This protein binds this small molecule.
Small molecule (SMILES): CC(=O)N[C@@H]1[C@@H](O)[C@H](O)[C@@H](CO)O[C@H]1O

Sequence of chain 1.A:
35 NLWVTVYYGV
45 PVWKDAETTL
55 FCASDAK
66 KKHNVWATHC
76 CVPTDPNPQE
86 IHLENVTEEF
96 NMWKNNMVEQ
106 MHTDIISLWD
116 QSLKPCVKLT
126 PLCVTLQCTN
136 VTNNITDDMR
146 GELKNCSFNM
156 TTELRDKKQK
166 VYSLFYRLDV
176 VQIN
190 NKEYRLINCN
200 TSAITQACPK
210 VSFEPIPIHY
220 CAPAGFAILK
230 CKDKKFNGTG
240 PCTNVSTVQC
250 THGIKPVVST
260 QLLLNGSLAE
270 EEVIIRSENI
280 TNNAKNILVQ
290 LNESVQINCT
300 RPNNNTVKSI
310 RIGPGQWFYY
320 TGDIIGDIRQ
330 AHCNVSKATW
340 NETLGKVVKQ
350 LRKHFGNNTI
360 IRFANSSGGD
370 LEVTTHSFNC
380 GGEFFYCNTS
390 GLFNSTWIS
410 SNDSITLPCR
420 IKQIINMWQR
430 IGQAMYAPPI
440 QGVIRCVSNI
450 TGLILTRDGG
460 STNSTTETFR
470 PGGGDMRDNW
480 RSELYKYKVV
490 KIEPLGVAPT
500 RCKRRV

Binding-site contacts:
Ligand atom C8 contacts residue SER276 of chain 1.A at 3.0 Å.
Ligand atom C7 contacts residue ASN236 of chain 1.A at 3.4 Å.
Ligand atom O7 contacts residue ASN236 of chain 1.A at 3.5 Å (h-bond).
Ligand atom C7 contacts residue SER276 of chain 1.A at 3.5 Å.
Ligand atom C1 contacts residue THR238 of chain 1.A at 4.0 Å.
Ligand atom C5 contacts residue ASN236 of chain 1.A at 3.7 Å.
Ligand atom O7 contacts residue SER276 of chain 1.A at 3.4 Å (h-bond).
Ligand atom C3 contacts residue THR238 of chain 1.A at 3.8 Å.
Ligand atom C2 contacts residue ASN236 of chain 1.A at 2.4 Å.
Ligand atom C8 contacts residue TRP98 of chain 1.A at 3.8 Å (hydrophobic).
Ligand atom C2 contacts residue THR238 of chain 1.A at 3.6 Å.
Ligand atom C7 contacts residue THR238 of chain 1.A at 3.4 Å.
Ligand atom C3 contacts residue ASN236 of chain 1.A at 3.8 Å.
Ligand atom C1 contacts residue ASN236 of chain 1.A at 1.4 Å.
Ligand atom C4 contacts residue ASN236 of chain 1.A at 4.2 Å.
Ligand atom N2 contacts residue ASN236 of chain 1.A at 2.9 Å (h-bond).
Ligand atom C8 contacts residue THR238 of chain 1.A at 3.3 Å.
Ligand atom O3 contacts residue THR238 of chain 1.A at 4.1 Å.
Ligand atom C8 contacts residue ASN236 of chain 1.A at 3.0 Å.
Ligand atom N2 contacts residue THR238 of chain 1.A at 2.6 Å (h-bond).
Ligand atom O5 contacts residue ASN236 of chain 1.A at 2.4 Å (h-bond).